Sequence of chain 1.E:
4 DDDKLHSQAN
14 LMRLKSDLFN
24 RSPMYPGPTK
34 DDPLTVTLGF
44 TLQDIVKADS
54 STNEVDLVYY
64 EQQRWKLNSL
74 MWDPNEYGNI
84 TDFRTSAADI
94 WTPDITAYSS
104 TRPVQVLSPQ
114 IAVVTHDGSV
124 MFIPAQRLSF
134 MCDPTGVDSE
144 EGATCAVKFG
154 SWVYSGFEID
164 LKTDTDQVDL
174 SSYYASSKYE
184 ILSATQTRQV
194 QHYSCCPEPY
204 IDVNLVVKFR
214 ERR

Sequence of chain 1.D:
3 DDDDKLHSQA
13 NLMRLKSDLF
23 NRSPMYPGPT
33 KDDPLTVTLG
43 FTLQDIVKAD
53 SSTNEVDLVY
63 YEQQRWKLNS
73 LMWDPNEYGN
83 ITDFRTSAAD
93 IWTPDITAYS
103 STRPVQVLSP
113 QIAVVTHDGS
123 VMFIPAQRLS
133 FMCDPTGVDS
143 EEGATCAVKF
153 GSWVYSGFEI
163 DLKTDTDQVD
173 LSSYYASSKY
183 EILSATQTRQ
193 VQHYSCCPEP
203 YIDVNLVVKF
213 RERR

Binding-site contacts:
Ligand atom C6 contacts residue CYS198 of chain 1.E at 4.2 Å (hydrophobic).
Ligand atom C8 contacts residue CYS199 of chain 1.E at 3.6 Å (hydrophobic).
Ligand atom N2 contacts residue TRP155 of chain 1.E at 3.6 Å.
Ligand atom N2 contacts residue ILE126 of chain 1.D at 3.7 Å.
Ligand atom C2 contacts residue TYR203 of chain 1.E at 3.3 Å (hydrophobic).
Ligand atom C4 contacts residue TYR196 of chain 1.E at 3.3 Å (hydrophobic).
Ligand atom CL contacts residue VAL116 of chain 1.D at 3.1 Å.
Ligand atom C8 contacts residue CYS198 of chain 1.E at 4.0 Å (hydrophobic).
Ligand atom N2 contacts residue VAL156 of chain 1.E at 3.8 Å.
Ligand atom C4 contacts residue TYR101 of chain 1.E at 3.7 Å (hydrophobic).
Ligand atom C7 contacts residue TRP155 of chain 1.E at 3.1 Å (hydrophobic).
Ligand atom CL contacts residue ALA115 of chain 1.D at 3.7 Å.
Ligand atom N1 contacts residue TYR101 of chain 1.E at 3.9 Å.
Ligand atom C1 contacts residue CYS198 of chain 1.E at 3.5 Å (hydrophobic).
Ligand atom C9 contacts residue VAL116 of chain 1.D at 3.9 Å (hydrophobic).
Ligand atom C11 contacts residue ILE126 of chain 1.D at 3.6 Å (hydrophobic).
Ligand atom C8 contacts residue ILE126 of chain 1.D at 3.8 Å (hydrophobic).
Ligand atom C9 contacts residue ILE126 of chain 1.D at 4.0 Å (hydrophobic).
Ligand atom C10 contacts residue VAL156 of chain 1.E at 3.7 Å (hydrophobic).
Ligand atom C1 contacts residue TRP155 of chain 1.E at 3.4 Å (hydrophobic).
Ligand atom C9 contacts residue TRP155 of chain 1.E at 4.2 Å (hydrophobic).
Ligand atom C5 contacts residue TYR196 of chain 1.E at 3.8 Å (hydrophobic).
Ligand atom C10 contacts residue TRP155 of chain 1.E at 4.2 Å (hydrophobic).
Ligand atom C11 contacts residue TRP155 of chain 1.E at 3.0 Å (hydrophobic).
Ligand atom C5 contacts residue TYR63 of chain 1.D at 4.2 Å (hydrophobic).
Ligand atom C7 contacts residue CYS198 of chain 1.E at 4.1 Å (hydrophobic).
Ligand atom N1 contacts residue TRP155 of chain 1.E at 3.2 Å.
Ligand atom C8 contacts residue TRP155 of chain 1.E at 3.7 Å (hydrophobic).
Ligand atom C5 contacts residue CYS198 of chain 1.E at 3.8 Å (hydrophobic).
Ligand atom CL contacts residue MET124 of chain 1.D at 3.8 Å.
Ligand atom C10 contacts residue VAL116 of chain 1.D at 4.1 Å (hydrophobic).
Ligand atom C8 contacts residue TYR203 of chain 1.E at 3.8 Å (hydrophobic).
Ligand atom C2 contacts residue TRP155 of chain 1.E at 2.9 Å (hydrophobic).
Ligand atom C7 contacts residue ILE126 of chain 1.D at 3.6 Å (hydrophobic).
Ligand atom C10 contacts residue ILE126 of chain 1.D at 4.0 Å (hydrophobic).
Ligand atom C6 contacts residue TRP155 of chain 1.E at 3.9 Å (hydrophobic).
Ligand atom CL contacts residue VAL156 of chain 1.E at 3.6 Å.
Ligand atom C3 contacts residue TYR101 of chain 1.E at 3.2 Å (hydrophobic).
Ligand atom C3 contacts residue TRP155 of chain 1.E at 3.3 Å (hydrophobic).
Ligand atom CL contacts residue ILE114 of chain 1.D at 3.3 Å.

A protein and the small-molecule ligand that binds it are described below.
Small molecule (SMILES): Clc1ccc([C@H]2C[C@@H]3CC[C@H]2N3)cn1